Sequence of chain 1.A:
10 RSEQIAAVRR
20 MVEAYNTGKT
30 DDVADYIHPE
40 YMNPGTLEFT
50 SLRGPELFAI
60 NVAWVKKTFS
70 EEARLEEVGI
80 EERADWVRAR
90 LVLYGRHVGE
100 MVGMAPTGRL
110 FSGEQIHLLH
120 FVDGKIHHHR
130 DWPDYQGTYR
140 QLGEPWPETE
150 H

Binding-site contacts:
Ligand atom C1 contacts residue PHE48 of chain 1.A at 3.5 Å (hydrophobic).
Ligand atom C3 contacts residue TRP63 of chain 1.A at 3.6 Å (hydrophobic).
Ligand atom C16 contacts residue TRP63 of chain 1.A at 3.2 Å (hydrophobic).
Ligand atom C1 contacts residue TRP63 of chain 1.A at 3.3 Å (hydrophobic).
Ligand atom O18 contacts residue TRP63 of chain 1.A at 3.4 Å.
Ligand atom O22 contacts residue PRO132 of chain 1.A at 3.2 Å.
Ligand atom O17 contacts residue TRP131 of chain 1.B at 3.1 Å.
Ligand atom C15 contacts residue MET103 of chain 1.A at 3.2 Å (hydrophobic).
Ligand atom C14 contacts residue MET100 of chain 1.A at 3.5 Å (hydrophobic).
Ligand atom C21 contacts residue TRP63 of chain 1.A at 3.2 Å (hydrophobic).
Ligand atom C5 contacts residue TRP63 of chain 1.A at 3.3 Å (hydrophobic).
Ligand atom C15 contacts residue TRP131 of chain 1.B at 3.6 Å (hydrophobic).
Ligand atom C15 contacts residue MET100 of chain 1.A at 3.8 Å (hydrophobic).
Ligand atom O20 contacts residue TRP63 of chain 1.A at 3.8 Å.
Ligand atom C2 contacts residue PHE48 of chain 1.A at 3.7 Å (hydrophobic).
Ligand atom C3 contacts residue THR45 of chain 1.A at 3.4 Å.
Ligand atom O16 contacts residue MET100 of chain 1.A at 3.1 Å (h-bond).
Ligand atom C13 contacts residue TYR134 of chain 1.A at 3.4 Å (hydrophobic).
Ligand atom C9 contacts residue TYR134 of chain 1.A at 3.6 Å (hydrophobic).
Ligand atom C8 contacts residue TYR134 of chain 1.A at 3.7 Å (hydrophobic).
Ligand atom O21 contacts residue PHE68 of chain 1.A at 3.7 Å.
Ligand atom O18 contacts residue PHE48 of chain 1.A at 3.7 Å.
Ligand atom C6 contacts residue PHE68 of chain 1.A at 3.8 Å (hydrophobic).
Ligand atom O21 contacts residue PRO132 of chain 1.A at 3.8 Å.
Ligand atom C11 contacts residue MET100 of chain 1.A at 3.5 Å (hydrophobic).
Ligand atom C3 contacts residue ASN60 of chain 1.A at 3.7 Å.
Ligand atom O17 contacts residue VAL101 of chain 1.A at 3.5 Å.
Ligand atom C12 contacts residue TRP63 of chain 1.A at 3.1 Å (hydrophobic).
Ligand atom C2 contacts residue THR45 of chain 1.A at 3.8 Å.
Ligand atom C19 contacts residue MET100 of chain 1.A at 3.6 Å (hydrophobic).
Ligand atom C17 contacts residue TRP63 of chain 1.A at 3.6 Å (hydrophobic).
Ligand atom C8 contacts residue THR137 of chain 1.A at 3.7 Å.
Ligand atom C4 contacts residue TRP63 of chain 1.A at 3.4 Å (hydrophobic).
Ligand atom C14 contacts residue TRP131 of chain 1.B at 3.8 Å (hydrophobic).
Ligand atom O18 contacts residue VAL101 of chain 1.A at 3.6 Å.
Ligand atom C10 contacts residue TYR134 of chain 1.A at 3.8 Å (hydrophobic).
Ligand atom C2 contacts residue TRP63 of chain 1.A at 3.5 Å (hydrophobic).
Ligand atom C15 contacts residue VAL101 of chain 1.A at 3.8 Å (hydrophobic).
Ligand atom C10 contacts residue MET100 of chain 1.A at 3.6 Å (hydrophobic).
Ligand atom C18 contacts residue TRP63 of chain 1.A at 3.3 Å (hydrophobic).

Sequence of chain 1.B:
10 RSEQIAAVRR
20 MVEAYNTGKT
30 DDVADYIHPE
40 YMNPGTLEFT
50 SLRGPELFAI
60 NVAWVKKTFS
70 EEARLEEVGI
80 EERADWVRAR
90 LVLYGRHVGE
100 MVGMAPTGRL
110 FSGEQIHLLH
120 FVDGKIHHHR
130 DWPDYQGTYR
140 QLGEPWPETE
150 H

A protein and the small-molecule ligand that binds it are described below.
Small molecule (SMILES): COC(=O)C1=C(C)CC(=O)c2c1cc1c(c2O)C(=O)c2c(O)cccc2C1=O